Sequence of chain 3.C:
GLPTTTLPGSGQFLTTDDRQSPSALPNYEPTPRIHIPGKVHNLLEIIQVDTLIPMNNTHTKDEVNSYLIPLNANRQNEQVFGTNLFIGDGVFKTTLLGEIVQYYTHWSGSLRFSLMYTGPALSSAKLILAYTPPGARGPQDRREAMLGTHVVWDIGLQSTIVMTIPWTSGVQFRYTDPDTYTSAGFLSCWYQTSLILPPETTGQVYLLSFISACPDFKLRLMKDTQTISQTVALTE

Sequence of chain 3.A:
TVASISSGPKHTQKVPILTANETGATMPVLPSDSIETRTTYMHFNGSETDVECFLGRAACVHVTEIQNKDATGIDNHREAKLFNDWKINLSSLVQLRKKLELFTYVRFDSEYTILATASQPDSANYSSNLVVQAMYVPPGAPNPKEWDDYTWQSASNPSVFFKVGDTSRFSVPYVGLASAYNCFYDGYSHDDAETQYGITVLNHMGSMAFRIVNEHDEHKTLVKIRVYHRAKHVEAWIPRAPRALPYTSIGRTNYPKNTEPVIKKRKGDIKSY

A protein and the small-molecule ligand that binds it are described below.
Small molecule (SMILES): Cc1cc(CCCCCOc2ccc(C3=NCCO3)cc2)on1

Binding-site contacts:
Ligand atom C3B contacts residue VAL188 of chain 3.A at 3.8 Å (hydrophobic).
Ligand atom O1A contacts residue PHE186 of chain 3.A at 3.0 Å.
Ligand atom C5B contacts residue MET224 of chain 3.A at 3.8 Å (hydrophobic).
Ligand atom C5B contacts residue PHE186 of chain 3.A at 3.9 Å (hydrophobic).
Ligand atom N2 contacts residue ASN219 of chain 3.A at 3.8 Å.
Ligand atom O1 contacts residue MET221 of chain 3.A at 3.9 Å.
Ligand atom C3 contacts residue ASN219 of chain 3.A at 4.0 Å.
Ligand atom O1B contacts residue ILE104 of chain 3.A at 3.9 Å.
Ligand atom C5 contacts residue LEU106 of chain 3.A at 3.8 Å (hydrophobic).
Ligand atom N3A contacts residue PRO174 of chain 3.A at 3.7 Å.
Ligand atom C4 contacts residue TYR197 of chain 3.A at 3.8 Å (hydrophobic).
Ligand atom C1B contacts residue ILE104 of chain 3.A at 4.0 Å (hydrophobic).
Ligand atom N2 contacts residue LEU106 of chain 3.A at 3.8 Å.
Ligand atom C4A contacts residue PRO174 of chain 3.A at 3.1 Å (hydrophobic).
Ligand atom C3C contacts residue TYR128 of chain 3.A at 3.4 Å (hydrophobic).
Ligand atom N3A contacts residue PHE186 of chain 3.A at 4.0 Å.
Ligand atom C5A contacts residue PHE186 of chain 3.A at 3.5 Å (hydrophobic).
Ligand atom C2A contacts residue PHE186 of chain 3.A at 3.3 Å (hydrophobic).
Ligand atom C1B contacts residue TYR128 of chain 3.A at 3.6 Å (hydrophobic).
Ligand atom C1C contacts residue LEU106 of chain 3.A at 3.8 Å (hydrophobic).
Ligand atom C4 contacts residue LEU106 of chain 3.A at 3.9 Å (hydrophobic).
Ligand atom C5A contacts residue VAL176 of chain 3.A at 3.6 Å (hydrophobic).
Ligand atom N3A contacts residue TYR152 of chain 3.A at 3.5 Å.
Ligand atom O1 contacts residue LEU106 of chain 3.A at 3.7 Å.
Ligand atom C2B contacts residue VAL188 of chain 3.A at 3.5 Å (hydrophobic).
Ligand atom C2A contacts residue TYR152 of chain 3.A at 3.6 Å (hydrophobic).
Ligand atom C4B contacts residue PHE186 of chain 3.A at 3.6 Å (hydrophobic).
Ligand atom C4C contacts residue VAL191 of chain 3.A at 3.0 Å (hydrophobic).
Ligand atom C1B contacts residue VAL188 of chain 3.A at 3.8 Å (hydrophobic).
Ligand atom C4B contacts residue TYR152 of chain 3.A at 3.8 Å (hydrophobic).
Ligand atom C31 contacts residue ASN219 of chain 3.A at 3.3 Å.
Ligand atom C4C contacts residue VAL188 of chain 3.A at 3.7 Å (hydrophobic).
Ligand atom C1C contacts residue TYR128 of chain 3.A at 3.7 Å (hydrophobic).
Ligand atom C3B contacts residue TYR152 of chain 3.A at 3.7 Å (hydrophobic).
Ligand atom C2C contacts residue TYR197 of chain 3.A at 3.7 Å (hydrophobic).
Ligand atom C6B contacts residue ILE104 of chain 3.A at 3.6 Å (hydrophobic).
Ligand atom C6B contacts residue TYR128 of chain 3.A at 3.3 Å (hydrophobic).
Ligand atom O1B contacts residue TYR128 of chain 3.A at 3.4 Å (h-bond).
Ligand atom C5C contacts residue VAL191 of chain 3.A at 3.8 Å (hydrophobic).
Ligand atom N3A contacts residue ALA24 of chain 3.C at 3.8 Å.